Sequence of chain 1.A:
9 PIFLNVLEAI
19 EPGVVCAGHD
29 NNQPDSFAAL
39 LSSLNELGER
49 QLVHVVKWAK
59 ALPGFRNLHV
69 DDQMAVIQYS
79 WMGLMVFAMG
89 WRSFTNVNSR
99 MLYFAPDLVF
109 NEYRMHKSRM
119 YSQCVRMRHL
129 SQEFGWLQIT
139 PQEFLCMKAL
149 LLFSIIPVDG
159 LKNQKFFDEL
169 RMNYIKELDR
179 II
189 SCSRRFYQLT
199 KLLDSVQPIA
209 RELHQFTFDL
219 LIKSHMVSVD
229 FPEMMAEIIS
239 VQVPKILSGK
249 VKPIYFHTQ

A small-molecule ligand and the protein it binds are described below.
Small molecule (SMILES): C[C@]12CC[C@H]3[C@@H](CCC4=CC(=O)CC[C@@]43C)[C@@H]1CC[C@@H]2O

Binding-site contacts:
Ligand atom C15 contacts residue MET118 of chain 1.A at 3.8 Å (hydrophobic).
Ligand atom O3 contacts residue PHE102 of chain 1.A at 4.0 Å.
Ligand atom O3 contacts residue ARG90 of chain 1.A at 3.0 Å (salt-bridge).
Ligand atom C2 contacts residue LEU45 of chain 1.A at 3.8 Å (hydrophobic).
Ligand atom O3 contacts residue MET83 of chain 1.A at 3.8 Å.
Ligand atom C12 contacts residue MET233 of chain 1.A at 3.9 Å (hydrophobic).
Ligand atom C16 contacts residue LEU39 of chain 1.A at 3.9 Å (hydrophobic).
Ligand atom C19 contacts residue TRP79 of chain 1.A at 4.1 Å (hydrophobic).
Ligand atom C13 contacts residue THR215 of chain 1.A at 4.1 Å.
Ligand atom C17 contacts residue ASN43 of chain 1.A at 3.3 Å.
Ligand atom C1 contacts residue GLY46 of chain 1.A at 4.0 Å.
Ligand atom C18 contacts residue MET80 of chain 1.A at 3.8 Å (hydrophobic).
Ligand atom C17 contacts residue LEU39 of chain 1.A at 3.8 Å (hydrophobic).
Ligand atom C11 contacts residue LEU42 of chain 1.A at 3.4 Å (hydrophobic).
Ligand atom C1 contacts residue LEU42 of chain 1.A at 3.9 Å (hydrophobic).
Ligand atom C12 contacts residue ASN43 of chain 1.A at 3.3 Å.
Ligand atom O3 contacts residue MET87 of chain 1.A at 3.6 Å.
Ligand atom C6 contacts residue VAL84 of chain 1.A at 4.0 Å (hydrophobic).
Ligand atom O17 contacts residue ASN43 of chain 1.A at 2.7 Å (h-bond).
Ligand atom C16 contacts residue THR215 of chain 1.A at 4.0 Å.
Ligand atom C18 contacts residue THR215 of chain 1.A at 3.2 Å.
Ligand atom O17 contacts residue THR215 of chain 1.A at 2.7 Å (h-bond).
Ligand atom C6 contacts residue PHE102 of chain 1.A at 4.1 Å (hydrophobic).
Ligand atom C16 contacts residue PHE214 of chain 1.A at 3.9 Å (hydrophobic).
Ligand atom C2 contacts residue GLN49 of chain 1.A at 3.4 Å.
Ligand atom C3 contacts residue MET83 of chain 1.A at 4.1 Å (hydrophobic).
Ligand atom C19 contacts residue MET83 of chain 1.A at 3.5 Å (hydrophobic).
Ligand atom C5 contacts residue PHE102 of chain 1.A at 4.1 Å (hydrophobic).
Ligand atom C4 contacts residue PHE102 of chain 1.A at 3.6 Å (hydrophobic).
Ligand atom C17 contacts residue THR215 of chain 1.A at 3.7 Å.
Ligand atom C11 contacts residue MET233 of chain 1.A at 3.8 Å (hydrophobic).
Ligand atom O3 contacts residue GLN49 of chain 1.A at 3.4 Å (h-bond).
Ligand atom C15 contacts residue LEU211 of chain 1.A at 4.1 Å (hydrophobic).
Ligand atom O17 contacts residue PHE229 of chain 1.A at 4.0 Å.
Ligand atom C3 contacts residue PHE102 of chain 1.A at 4.0 Å (hydrophobic).
Ligand atom C13 contacts residue ASN43 of chain 1.A at 3.7 Å.
Ligand atom C12 contacts residue LEU42 of chain 1.A at 3.5 Å (hydrophobic).
Ligand atom C3 contacts residue GLN49 of chain 1.A at 3.8 Å.
Ligand atom C16 contacts residue MET118 of chain 1.A at 3.9 Å (hydrophobic).
Ligand atom C9 contacts residue LEU42 of chain 1.A at 4.0 Å (hydrophobic).